Binding-site contacts:
Ligand atom N17 contacts residue MET196 of chain 1.A at 3.9 Å.
Ligand atom O2 contacts residue PRO89 of chain 1.A at 3.8 Å.
Ligand atom C7 contacts residue GLU193 of chain 1.A at 3.4 Å.
Ligand atom C contacts residue TYR220 of chain 1.A at 3.4 Å (hydrophobic).
Ligand atom C6 contacts residue TYR61 of chain 1.A at 3.3 Å (hydrophobic).
Ligand atom O3 contacts residue THR174 of chain 1.A at 3.5 Å (h-bond).
Ligand atom N2 contacts residue TYR61 of chain 1.A at 3.4 Å.
Ligand atom N2 contacts residue PRO89 of chain 1.A at 2.8 Å (h-bond).
Ligand atom O5 contacts residue MET196 of chain 1.A at 3.8 Å.
Ligand atom C1 contacts residue TYR61 of chain 1.A at 3.7 Å (hydrophobic).
Ligand atom O2 contacts residue THR91 of chain 1.A at 2.9 Å (h-bond).
Ligand atom N1 contacts residue GLU193 of chain 1.A at 3.9 Å.
Ligand atom C2 contacts residue TYR61 of chain 1.A at 3.4 Å (hydrophobic).
Ligand atom C8 contacts residue TYR220 of chain 1.A at 3.7 Å (hydrophobic).
Ligand atom O1 contacts residue SER142 of chain 1.A at 3.8 Å.
Ligand atom C4 contacts residue PRO89 of chain 1.A at 3.6 Å (hydrophobic).
Ligand atom C3 contacts residue GLU193 of chain 1.A at 3.7 Å.
Ligand atom C2 contacts residue THR91 of chain 1.A at 3.4 Å.
Ligand atom N3 contacts residue GLU193 of chain 1.A at 3.1 Å (salt-bridge).
Ligand atom O1 contacts residue TYR61 of chain 1.A at 3.9 Å.
Ligand atom C5 contacts residue GLU193 of chain 1.A at 3.4 Å.
Ligand atom O2 contacts residue TYR61 of chain 1.A at 3.6 Å.
Ligand atom O1 contacts residue ARG96 of chain 1.A at 3.0 Å (salt-bridge).
Ligand atom C2 contacts residue ARG96 of chain 1.A at 3.8 Å.
Ligand atom C6 contacts residue PRO89 of chain 1.A at 3.5 Å (hydrophobic).
Ligand atom O2 contacts residue LEU90 of chain 1.A at 3.7 Å.
Ligand atom C1 contacts residue ARG96 of chain 1.A at 3.9 Å.
Ligand atom N1 contacts residue TYR61 of chain 1.A at 3.7 Å.
Ligand atom N17 contacts residue TYR220 of chain 1.A at 3.5 Å (h-bond).
Ligand atom C4 contacts residue TYR61 of chain 1.A at 3.4 Å (hydrophobic).
Ligand atom O3 contacts residue GLU13 of chain 1.A at 3.7 Å.
Ligand atom O2 contacts residue ARG96 of chain 1.A at 2.8 Å (salt-bridge).
Ligand atom C8 contacts residue TYR61 of chain 1.A at 3.5 Å (hydrophobic).
Ligand atom N2 contacts residue THR91 of chain 1.A at 3.4 Å (h-bond).
Ligand atom C5 contacts residue TYR61 of chain 1.A at 4.0 Å (hydrophobic).
Ligand atom C3 contacts residue TYR61 of chain 1.A at 3.6 Å (hydrophobic).
Ligand atom O5 contacts residue GLU193 of chain 1.A at 2.6 Å (salt-bridge).
Ligand atom C contacts residue TYR61 of chain 1.A at 3.8 Å (hydrophobic).
Ligand atom C6 contacts residue TYR220 of chain 1.A at 3.6 Å (hydrophobic).
Ligand atom C2 contacts residue PRO89 of chain 1.A at 3.8 Å (hydrophobic).

The protein below binds the small molecule below.
Small molecule (SMILES): N#Cc1cc2c(cc1[N+](=O)[O-])=NC(=O)C(=O)N=2

Sequence of chain 1.A:
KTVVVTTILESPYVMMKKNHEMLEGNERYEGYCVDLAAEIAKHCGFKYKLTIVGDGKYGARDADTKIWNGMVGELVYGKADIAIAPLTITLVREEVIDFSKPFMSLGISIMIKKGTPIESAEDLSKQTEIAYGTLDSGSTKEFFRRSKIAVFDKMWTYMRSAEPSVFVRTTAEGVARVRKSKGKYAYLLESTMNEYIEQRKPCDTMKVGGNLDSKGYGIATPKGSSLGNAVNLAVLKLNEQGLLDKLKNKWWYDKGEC